Binding-site contacts:
Ligand atom C15 contacts residue LYS47 of chain 1.A at 3.8 Å.
Ligand atom C28 contacts residue GLU145 of chain 1.A at 3.4 Å.
Ligand atom C4 contacts residue VAL98 of chain 1.A at 3.4 Å (hydrophobic).
Ligand atom C26 contacts residue GLY27 of chain 1.A at 3.4 Å.
Ligand atom C8 contacts residue LEU148 of chain 1.A at 3.8 Å (hydrophobic).
Ligand atom C26 contacts residue GLY25 of chain 1.A at 3.6 Å.
Ligand atom C9 contacts residue ILE79 of chain 1.A at 3.8 Å (hydrophobic).
Ligand atom C3 contacts residue VAL98 of chain 1.A at 3.5 Å (hydrophobic).
Ligand atom C26 contacts residue VAL26 of chain 1.A at 3.5 Å (hydrophobic).
Ligand atom N1 contacts residue ILE79 of chain 1.A at 3.6 Å.
Ligand atom O4 contacts residue GLY25 of chain 1.A at 3.5 Å.
Ligand atom O5 contacts residue TYR97 of chain 1.A at 3.3 Å.
Ligand atom C7 contacts residue ALA45 of chain 1.A at 3.8 Å (hydrophobic).
Ligand atom N4 contacts residue GLU145 of chain 1.A at 2.8 Å (salt-bridge).
Ligand atom C6 contacts residue LEU148 of chain 1.A at 3.6 Å (hydrophobic).
Ligand atom C3 contacts residue GLY101 of chain 1.A at 3.6 Å.
Ligand atom C15 contacts residue ASP159 of chain 1.A at 3.4 Å.
Ligand atom C7 contacts residue LEU148 of chain 1.A at 3.4 Å (hydrophobic).
Ligand atom C20 contacts residue LEU24 of chain 1.A at 3.8 Å (hydrophobic).
Ligand atom C13 contacts residue MET95 of chain 1.A at 3.6 Å (hydrophobic).
Ligand atom N4 contacts residue GLU102 of chain 1.A at 3.2 Å (salt-bridge).
Ligand atom C2 contacts residue GLY101 of chain 1.A at 3.6 Å.
Ligand atom C4 contacts residue TYR97 of chain 1.A at 3.8 Å (hydrophobic).
Ligand atom C27 contacts residue ASN146 of chain 1.A at 3.2 Å.
Ligand atom C25 contacts residue LEU24 of chain 1.A at 3.5 Å (hydrophobic).
Ligand atom N1 contacts residue ALA45 of chain 1.A at 3.2 Å.
Ligand atom C28 contacts residue GLU102 of chain 1.A at 3.7 Å.
Ligand atom C16 contacts residue ASP159 of chain 1.A at 3.4 Å.
Ligand atom C10 contacts residue LEU148 of chain 1.A at 3.7 Å (hydrophobic).
Ligand atom C9 contacts residue ALA45 of chain 1.A at 3.5 Å (hydrophobic).
Ligand atom C16 contacts residue GLY27 of chain 1.A at 3.8 Å.
Ligand atom C24 contacts residue GLU102 of chain 1.A at 3.8 Å.
Ligand atom O5 contacts residue GLU96 of chain 1.A at 3.7 Å.
Ligand atom C8 contacts residue GLU96 of chain 1.A at 3.6 Å.
Ligand atom N1 contacts residue GLU96 of chain 1.A at 2.8 Å (salt-bridge).
Ligand atom C8 contacts residue ALA45 of chain 1.A at 3.4 Å (hydrophobic).
Ligand atom C27 contacts residue ALA158 of chain 1.A at 3.8 Å (hydrophobic).
Ligand atom O5 contacts residue VAL98 of chain 1.A at 3.0 Å (h-bond).
Ligand atom C17 contacts residue VAL32 of chain 1.A at 3.7 Å (hydrophobic).
Ligand atom C16 contacts residue VAL32 of chain 1.A at 3.8 Å (hydrophobic).

This small molecule binds to this protein.
Small molecule (SMILES): CN[C@@H]1C[C@H]2O[C@@](C)([C@@H]1OC)n1c3ccccc3c3c4c(c5c6ccccc6n2c5c31)C(=O)NC4

Sequence of chain 1.A:
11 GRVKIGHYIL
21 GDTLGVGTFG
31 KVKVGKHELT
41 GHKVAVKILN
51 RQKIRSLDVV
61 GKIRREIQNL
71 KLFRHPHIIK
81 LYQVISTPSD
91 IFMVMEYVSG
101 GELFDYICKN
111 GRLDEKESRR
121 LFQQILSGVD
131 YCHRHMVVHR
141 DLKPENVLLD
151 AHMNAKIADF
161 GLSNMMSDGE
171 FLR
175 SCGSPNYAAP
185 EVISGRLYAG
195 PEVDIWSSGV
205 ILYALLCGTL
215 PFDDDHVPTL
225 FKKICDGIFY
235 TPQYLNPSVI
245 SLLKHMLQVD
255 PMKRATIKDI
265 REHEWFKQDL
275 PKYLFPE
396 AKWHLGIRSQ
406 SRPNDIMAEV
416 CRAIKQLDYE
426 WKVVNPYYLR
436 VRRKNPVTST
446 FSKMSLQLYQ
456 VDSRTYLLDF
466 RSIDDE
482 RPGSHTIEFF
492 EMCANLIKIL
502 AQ